Sequence of chain 1.F:
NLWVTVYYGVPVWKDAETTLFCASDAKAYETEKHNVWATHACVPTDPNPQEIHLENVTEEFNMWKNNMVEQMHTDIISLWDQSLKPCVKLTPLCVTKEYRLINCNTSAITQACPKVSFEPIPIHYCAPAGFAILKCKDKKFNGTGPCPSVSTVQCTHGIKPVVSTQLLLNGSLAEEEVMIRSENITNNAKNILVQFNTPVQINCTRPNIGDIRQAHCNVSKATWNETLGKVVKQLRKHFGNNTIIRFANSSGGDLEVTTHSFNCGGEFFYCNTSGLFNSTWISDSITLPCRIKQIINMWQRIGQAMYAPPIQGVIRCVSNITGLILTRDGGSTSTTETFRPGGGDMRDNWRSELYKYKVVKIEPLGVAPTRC

Binding-site contacts:
Ligand atom O7 contacts residue ASN246 of chain 1.F at 3.1 Å (h-bond).
Ligand atom O6 contacts residue THR248 of chain 1.F at 2.3 Å (h-bond).
Ligand atom O6 contacts residue ASN249 of chain 1.F at 4.0 Å.
Ligand atom O5 contacts residue ASN249 of chain 1.F at 3.9 Å.
Ligand atom O5 contacts residue TYR25 of chain 1.T at 4.0 Å.
Ligand atom C5 contacts residue LYS90 of chain 1.H at 4.3 Å.
Ligand atom C6 contacts residue HIS3 of chain 1.T at 4.0 Å.
Ligand atom C7 contacts residue GLY26 of chain 1.T at 4.3 Å.
Ligand atom C6 contacts residue ASN249 of chain 1.F at 4.2 Å.
Ligand atom O6 contacts residue TYR25 of chain 1.T at 4.3 Å.
Ligand atom C6 contacts residue THR248 of chain 1.F at 3.3 Å.
Ligand atom C8 contacts residue ASN28 of chain 1.T at 3.4 Å.
Ligand atom C3 contacts residue ASN246 of chain 1.F at 3.8 Å.
Ligand atom C3 contacts residue GLY26 of chain 1.T at 3.9 Å.
Ligand atom C1 contacts residue ASN246 of chain 1.F at 1.4 Å.
Ligand atom C1 contacts residue THR248 of chain 1.F at 4.0 Å.
Ligand atom C3 contacts residue HIS3 of chain 1.T at 4.2 Å.
Ligand atom C4 contacts residue ASN246 of chain 1.F at 4.2 Å.
Ligand atom C5 contacts residue ASN246 of chain 1.F at 3.6 Å.
Ligand atom C6 contacts residue HIS3 of chain 1.T at 4.1 Å.
Ligand atom O2 contacts residue TYR25 of chain 1.T at 4.0 Å.
Ligand atom C5 contacts residue THR248 of chain 1.F at 3.5 Å.
Ligand atom C1 contacts residue TYR25 of chain 1.T at 3.8 Å (hydrophobic).
Ligand atom N2 contacts residue ASN246 of chain 1.F at 2.9 Å (h-bond).
Ligand atom C5 contacts residue TYR25 of chain 1.T at 3.9 Å (hydrophobic).
Ligand atom O5 contacts residue TYR25 of chain 1.T at 3.9 Å.
Ligand atom O6 contacts residue GLN1 of chain 1.T at 4.0 Å.
Ligand atom O5 contacts residue ASN246 of chain 1.F at 2.3 Å (h-bond).
Ligand atom C7 contacts residue ASN246 of chain 1.F at 3.2 Å.
Ligand atom C5 contacts residue HIS3 of chain 1.T at 4.3 Å.
Ligand atom C1 contacts residue HIS3 of chain 1.T at 3.9 Å.
Ligand atom C8 contacts residue GLY26 of chain 1.T at 3.6 Å.
Ligand atom C6 contacts residue VAL5 of chain 1.T at 4.2 Å (hydrophobic).
Ligand atom N2 contacts residue GLY26 of chain 1.T at 3.9 Å.
Ligand atom O5 contacts residue HIS3 of chain 1.T at 3.2 Å.
Ligand atom O3 contacts residue GLY26 of chain 1.T at 3.3 Å (h-bond).
Ligand atom O5 contacts residue THR248 of chain 1.F at 3.7 Å.
Ligand atom C6 contacts residue TYR25 of chain 1.T at 3.5 Å (hydrophobic).
Ligand atom C2 contacts residue ASN246 of chain 1.F at 2.5 Å.
Ligand atom C8 contacts residue VAL27 of chain 1.T at 4.1 Å (hydrophobic).

Sequence of chain 1.T:
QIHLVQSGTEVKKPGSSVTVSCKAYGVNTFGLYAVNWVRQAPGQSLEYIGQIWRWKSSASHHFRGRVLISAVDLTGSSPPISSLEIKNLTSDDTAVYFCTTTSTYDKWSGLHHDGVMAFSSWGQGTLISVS

Sequence of chain 1.H:
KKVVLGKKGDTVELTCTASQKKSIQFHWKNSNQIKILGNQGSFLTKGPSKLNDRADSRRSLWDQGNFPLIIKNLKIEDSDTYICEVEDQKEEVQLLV

The small molecule below binds the protein below.
Small molecule (SMILES): CC(=O)N[C@H]1[C@H](O[C@H]2[C@H](O)[C@@H](NC(C)=O)CO[C@@H]2CO)O[C@H](CO)[C@@H](O[C@@H]2O[C@H](CO[C@H]3O[C@H](CO)[C@@H](O)[C@H](O)[C@@H]3O)[C@@H](O)[C@H](O[C@H]3O[C@H](CO)[C@@H](O)[C@H](O)[C@@H]3O)[C@@H]2O)[C@@H]1O